Binding-site contacts:
Ligand atom C1 contacts residue ASN188 of chain 3.E at 1.4 Å.
Ligand atom O5 contacts residue ASN188 of chain 3.E at 2.3 Å (h-bond).
Ligand atom C3 contacts residue ASN188 of chain 3.E at 3.9 Å.
Ligand atom C5 contacts residue ASN188 of chain 3.E at 3.6 Å.
Ligand atom C7 contacts residue ASN188 of chain 3.E at 3.9 Å.
Ligand atom N2 contacts residue ASN188 of chain 3.E at 3.1 Å (h-bond).
Ligand atom C2 contacts residue ASN188 of chain 3.E at 2.6 Å.
Ligand atom O7 contacts residue ASN188 of chain 3.E at 4.2 Å.
Ligand atom C4 contacts residue ASN188 of chain 3.E at 4.2 Å.
Ligand atom O6 contacts residue ASN188 of chain 3.E at 4.5 Å.

A small-molecule ligand and the protein it binds are described below.
Small molecule (SMILES): CC(=O)N[C@H]1[C@H](O[C@H]2[C@H](O)[C@@H](NC(C)=O)CO[C@@H]2CO)O[C@H](CO)[C@@H](O)[C@@H]1O

Sequence of chain 3.E:
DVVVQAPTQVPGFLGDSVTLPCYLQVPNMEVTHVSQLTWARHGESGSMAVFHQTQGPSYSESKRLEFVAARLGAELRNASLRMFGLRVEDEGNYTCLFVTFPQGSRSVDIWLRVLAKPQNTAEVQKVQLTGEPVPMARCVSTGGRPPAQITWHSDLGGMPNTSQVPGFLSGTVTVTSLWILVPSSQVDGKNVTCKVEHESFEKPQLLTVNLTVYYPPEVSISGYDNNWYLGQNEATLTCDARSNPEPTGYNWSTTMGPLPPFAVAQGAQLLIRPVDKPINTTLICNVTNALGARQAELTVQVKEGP